A protein and the small-molecule ligand that binds it are described below.
Small molecule (SMILES): O=C1CCCO1

Sequence of chain 1.A:
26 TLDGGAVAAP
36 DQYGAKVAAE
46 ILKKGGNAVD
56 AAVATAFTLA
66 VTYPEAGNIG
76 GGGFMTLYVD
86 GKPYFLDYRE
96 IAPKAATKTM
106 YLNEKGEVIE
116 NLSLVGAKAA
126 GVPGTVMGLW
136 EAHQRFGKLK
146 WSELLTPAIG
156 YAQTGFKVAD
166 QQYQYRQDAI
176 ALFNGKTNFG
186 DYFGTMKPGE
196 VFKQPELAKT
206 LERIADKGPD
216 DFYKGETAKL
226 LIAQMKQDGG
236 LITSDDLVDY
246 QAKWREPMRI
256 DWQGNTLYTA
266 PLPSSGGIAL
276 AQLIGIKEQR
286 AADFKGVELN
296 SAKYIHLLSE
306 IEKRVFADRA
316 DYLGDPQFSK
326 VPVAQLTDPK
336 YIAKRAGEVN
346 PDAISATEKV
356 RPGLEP

Binding-site contacts:
Ligand atom OD contacts residue TYR187 of chain 1.A at 3.9 Å.
Ligand atom CG contacts residue TYR187 of chain 1.A at 3.6 Å (hydrophobic).
Ligand atom CG contacts residue GLU201 of chain 1.A at 3.7 Å.
Ligand atom CA contacts residue ASP186 of chain 1.A at 4.3 Å.
Ligand atom CB contacts residue TYR187 of chain 1.A at 3.9 Å (hydrophobic).
Ligand atom O contacts residue PRO200 of chain 1.A at 3.5 Å.
Ligand atom OD contacts residue GLU201 of chain 1.A at 3.3 Å.
Ligand atom C contacts residue GLU201 of chain 1.A at 3.8 Å.
Ligand atom CA contacts residue TYR187 of chain 1.A at 3.6 Å (hydrophobic).
Ligand atom O contacts residue GLU201 of chain 1.A at 3.2 Å (salt-bridge).
Ligand atom CB contacts residue ASP186 of chain 1.A at 3.5 Å.
Ligand atom O contacts residue GLN199 of chain 1.A at 4.3 Å.
Ligand atom C contacts residue PRO200 of chain 1.A at 4.1 Å (hydrophobic).
Ligand atom C contacts residue TYR187 of chain 1.A at 3.6 Å (hydrophobic).
Ligand atom O contacts residue TYR187 of chain 1.A at 3.9 Å.